Binding-site contacts:
Ligand atom C5 contacts residue ASN10 of chain 1.E at 3.6 Å.
Ligand atom O5 contacts residue ALA13 of chain 1.E at 4.1 Å.
Ligand atom N2 contacts residue ASN10 of chain 1.E at 3.0 Å (h-bond).
Ligand atom O3 contacts residue ASN10 of chain 1.E at 4.4 Å.
Ligand atom O5 contacts residue ASN10 of chain 1.E at 2.4 Å (h-bond).
Ligand atom C7 contacts residue ASN10 of chain 1.E at 3.2 Å.
Ligand atom C3 contacts residue ASN10 of chain 1.E at 3.8 Å.
Ligand atom C8 contacts residue ASN10 of chain 1.E at 3.8 Å.
Ligand atom C2 contacts residue ASN10 of chain 1.E at 2.5 Å.
Ligand atom O4 contacts residue ASN10 of chain 1.E at 4.2 Å.
Ligand atom C4 contacts residue ASN10 of chain 1.E at 4.1 Å.
Ligand atom O7 contacts residue ASN10 of chain 1.E at 2.9 Å (h-bond).
Ligand atom C1 contacts residue ASN10 of chain 1.E at 1.4 Å.

Sequence of chain 1.E:
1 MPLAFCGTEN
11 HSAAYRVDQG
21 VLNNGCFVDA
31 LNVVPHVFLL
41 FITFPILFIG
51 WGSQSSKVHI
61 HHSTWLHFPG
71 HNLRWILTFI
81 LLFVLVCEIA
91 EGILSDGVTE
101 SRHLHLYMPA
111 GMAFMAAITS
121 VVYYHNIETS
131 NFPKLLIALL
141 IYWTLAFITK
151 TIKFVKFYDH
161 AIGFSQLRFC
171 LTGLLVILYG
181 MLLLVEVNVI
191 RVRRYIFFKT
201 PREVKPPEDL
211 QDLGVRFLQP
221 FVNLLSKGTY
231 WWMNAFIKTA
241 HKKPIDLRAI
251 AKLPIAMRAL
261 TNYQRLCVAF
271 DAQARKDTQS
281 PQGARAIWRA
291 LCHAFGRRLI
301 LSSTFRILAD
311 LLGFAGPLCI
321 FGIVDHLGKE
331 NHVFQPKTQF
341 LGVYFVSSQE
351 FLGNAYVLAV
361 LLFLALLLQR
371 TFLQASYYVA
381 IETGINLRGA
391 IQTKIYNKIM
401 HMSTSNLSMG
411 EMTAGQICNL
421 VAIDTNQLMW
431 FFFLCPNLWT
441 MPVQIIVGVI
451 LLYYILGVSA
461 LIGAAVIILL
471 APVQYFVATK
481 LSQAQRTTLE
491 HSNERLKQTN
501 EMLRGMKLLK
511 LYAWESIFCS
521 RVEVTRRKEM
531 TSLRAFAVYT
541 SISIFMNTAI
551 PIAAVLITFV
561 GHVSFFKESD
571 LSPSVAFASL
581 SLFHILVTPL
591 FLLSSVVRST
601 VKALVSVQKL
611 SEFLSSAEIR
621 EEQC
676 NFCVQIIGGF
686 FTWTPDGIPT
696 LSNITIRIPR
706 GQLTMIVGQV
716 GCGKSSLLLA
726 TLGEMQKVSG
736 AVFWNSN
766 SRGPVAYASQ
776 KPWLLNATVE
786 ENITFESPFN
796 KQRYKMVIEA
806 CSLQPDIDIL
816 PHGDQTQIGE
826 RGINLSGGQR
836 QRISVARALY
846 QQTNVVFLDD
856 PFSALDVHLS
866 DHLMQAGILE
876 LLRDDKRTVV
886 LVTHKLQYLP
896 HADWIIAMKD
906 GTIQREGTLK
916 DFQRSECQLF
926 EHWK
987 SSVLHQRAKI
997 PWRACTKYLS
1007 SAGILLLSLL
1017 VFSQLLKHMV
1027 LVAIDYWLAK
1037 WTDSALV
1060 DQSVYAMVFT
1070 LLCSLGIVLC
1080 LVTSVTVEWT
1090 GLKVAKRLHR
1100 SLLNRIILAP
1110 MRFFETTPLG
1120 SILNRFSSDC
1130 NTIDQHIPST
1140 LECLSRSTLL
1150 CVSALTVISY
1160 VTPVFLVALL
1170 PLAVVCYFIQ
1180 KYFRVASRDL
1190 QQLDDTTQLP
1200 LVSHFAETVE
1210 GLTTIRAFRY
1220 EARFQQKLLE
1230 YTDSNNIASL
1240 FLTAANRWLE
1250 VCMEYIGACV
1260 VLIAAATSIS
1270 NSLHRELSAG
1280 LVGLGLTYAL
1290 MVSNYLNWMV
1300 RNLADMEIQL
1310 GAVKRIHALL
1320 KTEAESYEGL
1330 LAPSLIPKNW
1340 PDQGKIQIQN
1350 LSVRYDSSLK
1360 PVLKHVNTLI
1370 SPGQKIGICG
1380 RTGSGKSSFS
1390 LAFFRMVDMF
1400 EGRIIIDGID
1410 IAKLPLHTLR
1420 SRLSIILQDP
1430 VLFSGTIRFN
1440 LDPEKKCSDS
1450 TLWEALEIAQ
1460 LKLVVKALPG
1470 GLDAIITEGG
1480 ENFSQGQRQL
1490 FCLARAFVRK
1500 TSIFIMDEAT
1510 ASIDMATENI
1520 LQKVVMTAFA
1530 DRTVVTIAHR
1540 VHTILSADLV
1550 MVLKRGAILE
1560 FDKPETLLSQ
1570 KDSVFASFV

This small molecule binds to this protein.
Small molecule (SMILES): CC(=O)N[C@H]1[C@H](O[C@H]2[C@H](O)[C@@H](NC(C)=O)CO[C@@H]2CO)O[C@H](CO)[C@@H](O)[C@@H]1O